Binding-site contacts:
Ligand atom C6 contacts residue ALA150 of chain 1.B at 3.8 Å (hydrophobic).
Ligand atom O4 contacts residue HIS151 of chain 1.B at 2.9 Å (h-bond).
Ligand atom C8 contacts residue IMP1 of chain 1.O at 3.4 Å.
Ligand atom C8 contacts residue ALA150 of chain 1.B at 3.5 Å (hydrophobic).
Ligand atom C8 contacts residue THR207 of chain 1.B at 3.6 Å.
Ligand atom C20 contacts residue HIS151 of chain 1.B at 3.9 Å.
Ligand atom C8 contacts residue GLU313 of chain 1.B at 3.2 Å.
Ligand atom C3 contacts residue MET288 of chain 1.B at 3.8 Å (hydrophobic).
Ligand atom O5 contacts residue SER154 of chain 1.B at 3.4 Å (h-bond).
Ligand atom N4 contacts residue GLU313 of chain 1.B at 3.1 Å (salt-bridge).
Ligand atom C20 contacts residue PRO51 of chain 1.A at 3.8 Å (hydrophobic).
Ligand atom C10 contacts residue GLU313 of chain 1.B at 3.8 Å.
Ligand atom C12 contacts residue MET294 of chain 1.B at 3.7 Å (hydrophobic).
Ligand atom C19 contacts residue ALA338 of chain 1.A at 3.6 Å (hydrophobic).
Ligand atom C17 contacts residue ALA150 of chain 1.B at 3.8 Å (hydrophobic).
Ligand atom CL contacts residue GLY341 of chain 1.A at 3.2 Å.
Ligand atom C9 contacts residue IMP1 of chain 1.O at 3.4 Å.
Ligand atom C2 contacts residue GLY289 of chain 1.B at 3.6 Å.
Ligand atom C19 contacts residue PRO51 of chain 1.A at 3.5 Å (hydrophobic).
Ligand atom C7 contacts residue IMP1 of chain 1.O at 3.5 Å.
Ligand atom C13 contacts residue GLU313 of chain 1.B at 3.6 Å.
Ligand atom C22 contacts residue ALA150 of chain 1.B at 3.7 Å (hydrophobic).
Ligand atom CL contacts residue HIS151 of chain 1.B at 3.6 Å.
Ligand atom O2 contacts residue ALA150 of chain 1.B at 3.6 Å.
Ligand atom C18 contacts residue TYR342 of chain 1.A at 3.9 Å (hydrophobic).
Ligand atom O4 contacts residue THR149 of chain 1.B at 3.4 Å (h-bond).
Ligand atom C29 contacts residue LEU50 of chain 1.A at 3.8 Å (hydrophobic).
Ligand atom C25 contacts residue THR149 of chain 1.B at 3.2 Å.
Ligand atom C24 contacts residue THR149 of chain 1.B at 3.7 Å.
Ligand atom C27 contacts residue LEU50 of chain 1.A at 3.6 Å (hydrophobic).
Ligand atom C10 contacts residue ALA150 of chain 1.B at 3.7 Å (hydrophobic).
Ligand atom C3 contacts residue GLY289 of chain 1.B at 3.7 Å.
Ligand atom C7 contacts residue ALA150 of chain 1.B at 3.8 Å (hydrophobic).
Ligand atom O4 contacts residue SER154 of chain 1.B at 3.4 Å (h-bond).
Ligand atom N4 contacts residue ALA150 of chain 1.B at 3.8 Å.
Ligand atom C18 contacts residue PRO51 of chain 1.A at 3.8 Å (hydrophobic).
Ligand atom C6 contacts residue GLU313 of chain 1.B at 3.5 Å.
Ligand atom C13 contacts residue GLY289 of chain 1.B at 3.6 Å.
Ligand atom C13 contacts residue MET294 of chain 1.B at 3.8 Å (hydrophobic).
Ligand atom N3 contacts residue GLU313 of chain 1.B at 3.4 Å (salt-bridge).

Sequence of chain 1.B:
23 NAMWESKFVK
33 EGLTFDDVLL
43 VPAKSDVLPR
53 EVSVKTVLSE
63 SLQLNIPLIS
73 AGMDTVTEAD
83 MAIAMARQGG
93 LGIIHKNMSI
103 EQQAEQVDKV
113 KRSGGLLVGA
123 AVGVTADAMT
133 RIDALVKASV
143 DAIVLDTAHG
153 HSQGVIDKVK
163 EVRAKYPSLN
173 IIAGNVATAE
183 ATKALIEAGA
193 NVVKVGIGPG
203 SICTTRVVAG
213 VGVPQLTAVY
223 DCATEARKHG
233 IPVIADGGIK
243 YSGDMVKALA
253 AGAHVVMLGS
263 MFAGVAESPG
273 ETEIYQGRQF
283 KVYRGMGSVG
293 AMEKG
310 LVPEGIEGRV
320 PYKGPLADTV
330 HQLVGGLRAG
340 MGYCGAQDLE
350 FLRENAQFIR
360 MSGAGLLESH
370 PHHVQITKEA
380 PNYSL

This protein binds this small molecule.
Small molecule (SMILES): C=C(C)c1cccc(C(C)(C)NC(=O)Nc2ccc(Cl)c(N[C@@H]3OC[C@@H](O)[C@@H](O)[C@@H]3O)c2)c1

Sequence of chain 1.A:
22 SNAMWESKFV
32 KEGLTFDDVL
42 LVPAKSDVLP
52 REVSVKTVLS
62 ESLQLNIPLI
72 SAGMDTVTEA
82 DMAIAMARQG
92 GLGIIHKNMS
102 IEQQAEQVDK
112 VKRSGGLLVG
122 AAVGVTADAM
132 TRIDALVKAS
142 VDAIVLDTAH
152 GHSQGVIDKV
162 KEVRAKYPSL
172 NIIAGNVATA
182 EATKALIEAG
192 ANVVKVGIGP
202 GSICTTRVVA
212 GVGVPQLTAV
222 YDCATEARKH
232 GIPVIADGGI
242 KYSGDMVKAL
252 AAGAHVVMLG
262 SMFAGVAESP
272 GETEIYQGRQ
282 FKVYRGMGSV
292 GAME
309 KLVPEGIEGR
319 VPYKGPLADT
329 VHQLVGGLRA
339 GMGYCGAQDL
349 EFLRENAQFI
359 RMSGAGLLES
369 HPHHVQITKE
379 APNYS